Sequence of chain 1.C:
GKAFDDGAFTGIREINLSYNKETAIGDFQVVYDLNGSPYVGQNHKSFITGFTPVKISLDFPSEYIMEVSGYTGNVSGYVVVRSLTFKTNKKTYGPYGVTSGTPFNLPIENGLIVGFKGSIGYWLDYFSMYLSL

The small molecule below binds the protein below.
Small molecule (SMILES): OC[C@H]1O[C@H](O)[C@H](O)[C@@H](O)[C@H]1O

Binding-site contacts:
Ligand atom C2 contacts residue GLY121 of chain 1.C at 3.9 Å.
Ligand atom C6 contacts residue VAL80 of chain 1.C at 4.0 Å (hydrophobic).
Ligand atom C5 contacts residue ASP125 of chain 1.C at 4.0 Å.
Ligand atom C4 contacts residue GLY121 of chain 1.C at 4.0 Å.
Ligand atom O2 contacts residue PHE47 of chain 1.C at 3.4 Å.
Ligand atom O3 contacts residue GLY1 of chain 1.C at 2.9 Å (h-bond).
Ligand atom C6 contacts residue TRP123 of chain 1.C at 3.8 Å (hydrophobic).
Ligand atom C2 contacts residue PHE47 of chain 1.C at 3.6 Å (hydrophobic).
Ligand atom C5 contacts residue TYR78 of chain 1.C at 3.4 Å (hydrophobic).
Ligand atom C5 contacts residue NBZ1 of chain 1.L at 3.6 Å.
Ligand atom C5 contacts residue TYR122 of chain 1.C at 3.7 Å (hydrophobic).
Ligand atom O1 contacts residue TYR78 of chain 1.C at 3.2 Å (h-bond).
Ligand atom C1 contacts residue NBZ1 of chain 1.L at 2.5 Å.
Ligand atom C3 contacts residue TYR78 of chain 1.C at 3.8 Å (hydrophobic).
Ligand atom O5 contacts residue NBZ1 of chain 1.L at 3.2 Å.
Ligand atom O1 contacts residue NBZ1 of chain 1.L at 1.4 Å.
Ligand atom O4 contacts residue GLY121 of chain 1.C at 3.0 Å.
Ligand atom C1 contacts residue PHE47 of chain 1.C at 4.1 Å (hydrophobic).
Ligand atom C1 contacts residue TYR122 of chain 1.C at 3.2 Å (hydrophobic).
Ligand atom C4 contacts residue GLY1 of chain 1.C at 3.8 Å.
Ligand atom O6 contacts residue VAL80 of chain 1.C at 4.0 Å.
Ligand atom O4 contacts residue TYR122 of chain 1.C at 4.1 Å.
Ligand atom O1 contacts residue TYR122 of chain 1.C at 3.7 Å.
Ligand atom C3 contacts residue GLY1 of chain 1.C at 3.8 Å.
Ligand atom O6 contacts residue ASP125 of chain 1.C at 2.7 Å (salt-bridge).
Ligand atom C6 contacts residue ASP125 of chain 1.C at 3.2 Å.
Ligand atom C6 contacts residue TYR78 of chain 1.C at 3.5 Å (hydrophobic).
Ligand atom O6 contacts residue TRP123 of chain 1.C at 2.9 Å (h-bond).
Ligand atom C6 contacts residue TYR122 of chain 1.C at 3.8 Å (hydrophobic).
Ligand atom O5 contacts residue TYR122 of chain 1.C at 2.5 Å (h-bond).
Ligand atom C2 contacts residue NBZ1 of chain 1.L at 3.8 Å.
Ligand atom O6 contacts residue TYR122 of chain 1.C at 3.0 Å (h-bond).
Ligand atom O6 contacts residue GLY121 of chain 1.C at 3.6 Å.
Ligand atom C1 contacts residue GLY121 of chain 1.C at 4.0 Å.
Ligand atom O4 contacts residue ASP125 of chain 1.C at 2.9 Å (salt-bridge).
Ligand atom C4 contacts residue TYR78 of chain 1.C at 3.7 Å (hydrophobic).
Ligand atom O2 contacts residue NBZ1 of chain 1.L at 4.1 Å.
Ligand atom C4 contacts residue ASP125 of chain 1.C at 3.8 Å.
Ligand atom O5 contacts residue GLY121 of chain 1.C at 3.4 Å.
Ligand atom O4 contacts residue GLY1 of chain 1.C at 2.9 Å (h-bond).